Sequence of chain 1.A:
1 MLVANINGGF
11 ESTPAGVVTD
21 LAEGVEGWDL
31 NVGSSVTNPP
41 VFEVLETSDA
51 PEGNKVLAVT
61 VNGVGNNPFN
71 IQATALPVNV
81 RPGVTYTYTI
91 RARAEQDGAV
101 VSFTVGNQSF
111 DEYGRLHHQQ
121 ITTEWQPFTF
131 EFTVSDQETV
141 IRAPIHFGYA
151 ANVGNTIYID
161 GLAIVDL

Binding-site contacts:
Ligand atom O6 contacts residue PHE110 of chain 1.A at 4.0 Å.
Ligand atom O6 contacts residue ARG115 of chain 1.A at 3.5 Å (salt-bridge).
Ligand atom O3 contacts residue PHE110 of chain 1.A at 2.9 Å (h-bond).
Ligand atom C5 contacts residue GLN72 of chain 1.A at 4.2 Å.
Ligand atom O5 contacts residue PHE110 of chain 1.A at 3.7 Å.
Ligand atom O4 contacts residue PHE110 of chain 1.A at 3.8 Å.
Ligand atom C1 contacts residue PHE110 of chain 1.A at 3.9 Å (hydrophobic).
Ligand atom O3 contacts residue PRO144 of chain 1.A at 3.3 Å.
Ligand atom O4 contacts residue GLN72 of chain 1.A at 3.3 Å (h-bond).
Ligand atom O6 contacts residue LEU76 of chain 1.A at 4.0 Å.
Ligand atom C5 contacts residue ARG142 of chain 1.A at 4.2 Å.
Ligand atom C5 contacts residue PHE110 of chain 1.A at 4.0 Å (hydrophobic).
Ligand atom C5 contacts residue GLU112 of chain 1.A at 4.2 Å.
Ligand atom C4 contacts residue PHE110 of chain 1.A at 3.8 Å (hydrophobic).
Ligand atom O3 contacts residue GLN72 of chain 1.A at 2.6 Å (h-bond).
Ligand atom C4 contacts residue ASP29 of chain 1.A at 3.5 Å.
Ligand atom O5 contacts residue GLN72 of chain 1.A at 3.2 Å (h-bond).
Ligand atom O6 contacts residue ARG142 of chain 1.A at 2.7 Å (salt-bridge).
Ligand atom O3 contacts residue ASN31 of chain 1.A at 3.2 Å (h-bond).
Ligand atom O2 contacts residue HIS146 of chain 1.A at 2.8 Å (h-bond).
Ligand atom O2 contacts residue PHE110 of chain 1.A at 4.2 Å.
Ligand atom C6 contacts residue ARG142 of chain 1.A at 3.6 Å.
Ligand atom C4 contacts residue GLN72 of chain 1.A at 4.1 Å.
Ligand atom O6 contacts residue THR74 of chain 1.A at 3.8 Å.
Ligand atom C6 contacts residue ARG115 of chain 1.A at 4.1 Å.
Ligand atom C6 contacts residue PHE110 of chain 1.A at 3.7 Å (hydrophobic).
Ligand atom C6 contacts residue ASP29 of chain 1.A at 3.6 Å.
Ligand atom C2 contacts residue HIS146 of chain 1.A at 4.1 Å.
Ligand atom C6 contacts residue HIS146 of chain 1.A at 4.0 Å.
Ligand atom C1 contacts residue GLN72 of chain 1.A at 3.6 Å.
Ligand atom O2 contacts residue PRO144 of chain 1.A at 4.0 Å.
Ligand atom O2 contacts residue GLN72 of chain 1.A at 4.0 Å.
Ligand atom O4 contacts residue ASP29 of chain 1.A at 3.0 Å (salt-bridge).
Ligand atom C2 contacts residue GLN72 of chain 1.A at 3.7 Å.
Ligand atom C3 contacts residue PHE110 of chain 1.A at 3.3 Å (hydrophobic).
Ligand atom C3 contacts residue GLN72 of chain 1.A at 3.3 Å.
Ligand atom O6 contacts residue HIS146 of chain 1.A at 3.9 Å.
Ligand atom C6 contacts residue PHE69 of chain 1.A at 3.9 Å (hydrophobic).
Ligand atom O6 contacts residue PHE69 of chain 1.A at 3.9 Å.
Ligand atom C6 contacts residue THR74 of chain 1.A at 3.9 Å.

A small-molecule ligand and the protein it binds are described below.
Small molecule (SMILES): OC[C@H]1O[C@@H](O[C@H]2[C@H](O)[C@@H](O)[C@H](O[C@H]3[C@H](O)[C@@H](O)[C@H](O)O[C@@H]3CO)O[C@@H]2CO)[C@H](O)[C@@H](O)[C@@H]1O